The small molecule below binds the protein below.
Small molecule (SMILES): CC(=O)N[C@@H]1[C@@H](O)[C@H](O)[C@@H](CO)O[C@H]1O

Sequence of chain 1.A:
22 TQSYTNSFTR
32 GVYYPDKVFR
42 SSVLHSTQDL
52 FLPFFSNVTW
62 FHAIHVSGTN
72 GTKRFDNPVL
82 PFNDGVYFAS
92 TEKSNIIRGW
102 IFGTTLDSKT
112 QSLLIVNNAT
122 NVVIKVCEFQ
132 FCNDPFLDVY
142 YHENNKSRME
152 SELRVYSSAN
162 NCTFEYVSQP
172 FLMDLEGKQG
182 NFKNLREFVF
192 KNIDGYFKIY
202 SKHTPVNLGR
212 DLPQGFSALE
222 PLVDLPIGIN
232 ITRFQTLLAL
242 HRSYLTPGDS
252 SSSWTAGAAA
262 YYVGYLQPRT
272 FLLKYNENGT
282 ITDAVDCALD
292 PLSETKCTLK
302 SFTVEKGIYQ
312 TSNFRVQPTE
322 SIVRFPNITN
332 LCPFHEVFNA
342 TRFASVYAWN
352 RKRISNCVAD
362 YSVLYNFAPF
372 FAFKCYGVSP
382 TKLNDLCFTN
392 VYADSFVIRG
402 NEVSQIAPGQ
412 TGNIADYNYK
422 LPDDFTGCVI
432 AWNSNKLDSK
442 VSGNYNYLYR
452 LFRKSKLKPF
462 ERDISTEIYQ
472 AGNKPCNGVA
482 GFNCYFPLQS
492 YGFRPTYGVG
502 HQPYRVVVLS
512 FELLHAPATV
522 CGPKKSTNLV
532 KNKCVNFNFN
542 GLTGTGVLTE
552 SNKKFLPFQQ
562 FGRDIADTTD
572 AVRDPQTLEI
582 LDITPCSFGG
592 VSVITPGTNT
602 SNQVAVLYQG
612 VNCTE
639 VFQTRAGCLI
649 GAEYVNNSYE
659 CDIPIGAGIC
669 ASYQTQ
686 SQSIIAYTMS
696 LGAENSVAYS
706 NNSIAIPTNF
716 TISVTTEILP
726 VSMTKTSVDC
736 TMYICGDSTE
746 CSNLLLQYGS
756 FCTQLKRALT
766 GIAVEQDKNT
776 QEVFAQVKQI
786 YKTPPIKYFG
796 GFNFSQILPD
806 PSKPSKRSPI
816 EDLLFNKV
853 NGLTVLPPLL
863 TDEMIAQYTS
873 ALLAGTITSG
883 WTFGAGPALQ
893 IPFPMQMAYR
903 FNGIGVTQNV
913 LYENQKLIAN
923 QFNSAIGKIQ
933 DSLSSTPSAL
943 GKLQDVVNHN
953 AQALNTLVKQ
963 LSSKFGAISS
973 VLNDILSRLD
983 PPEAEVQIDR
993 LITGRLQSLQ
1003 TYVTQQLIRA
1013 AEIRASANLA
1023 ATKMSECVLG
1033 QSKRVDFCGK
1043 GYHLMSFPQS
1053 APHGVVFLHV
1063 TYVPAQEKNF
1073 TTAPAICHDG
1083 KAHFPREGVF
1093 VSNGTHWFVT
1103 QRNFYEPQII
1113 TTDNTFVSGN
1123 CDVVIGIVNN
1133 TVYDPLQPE

Binding-site contacts:
Ligand atom C8 contacts residue ASN1131 of chain 1.A at 3.2 Å.
Ligand atom O5 contacts residue ASN1131 of chain 1.A at 4.5 Å.
Ligand atom C2 contacts residue ASN1131 of chain 1.A at 3.4 Å.
Ligand atom N2 contacts residue ASN1131 of chain 1.A at 3.1 Å (h-bond).
Ligand atom O7 contacts residue ASN1131 of chain 1.A at 3.4 Å (h-bond).
Ligand atom C7 contacts residue ASN1131 of chain 1.A at 3.1 Å.
Ligand atom C1 contacts residue ASN1131 of chain 1.A at 3.5 Å.